Sequence of chain 1.B:
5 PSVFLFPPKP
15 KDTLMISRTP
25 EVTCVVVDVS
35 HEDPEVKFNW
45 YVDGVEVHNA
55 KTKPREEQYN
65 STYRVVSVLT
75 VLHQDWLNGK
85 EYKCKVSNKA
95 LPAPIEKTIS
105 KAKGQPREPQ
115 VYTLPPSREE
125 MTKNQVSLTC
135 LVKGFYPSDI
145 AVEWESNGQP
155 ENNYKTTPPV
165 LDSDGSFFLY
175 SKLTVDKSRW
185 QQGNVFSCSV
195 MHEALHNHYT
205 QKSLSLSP

Binding-site contacts:
Ligand atom C2 contacts residue PHE10 of chain 1.B at 3.6 Å (hydrophobic).
Ligand atom O4 contacts residue PHE8 of chain 1.B at 3.0 Å.
Ligand atom C5 contacts residue PHE10 of chain 1.B at 3.5 Å (hydrophobic).
Ligand atom O7 contacts residue ARG68 of chain 1.B at 2.8 Å (salt-bridge).
Ligand atom O6 contacts residue PHE10 of chain 1.B at 3.7 Å.
Ligand atom C6 contacts residue PHE10 of chain 1.B at 3.4 Å (hydrophobic).
Ligand atom C1 contacts residue PHE10 of chain 1.B at 3.4 Å (hydrophobic).
Ligand atom C6 contacts residue THR27 of chain 1.B at 3.7 Å.
Ligand atom O5 contacts residue ASN64 of chain 1.B at 2.5 Å (h-bond).
Ligand atom O4 contacts residue LYS13 of chain 1.B at 3.4 Å (salt-bridge).
Ligand atom N2 contacts residue PHE10 of chain 1.B at 3.6 Å.
Ligand atom O6 contacts residue VAL31 of chain 1.B at 3.5 Å.
Ligand atom C3 contacts residue ASP32 of chain 1.B at 3.8 Å.
Ligand atom C6 contacts residue PHE8 of chain 1.B at 3.5 Å (hydrophobic).
Ligand atom C7 contacts residue ASP32 of chain 1.B at 3.1 Å.
Ligand atom C8 contacts residue ARG68 of chain 1.B at 3.9 Å.
Ligand atom C4 contacts residue PHE8 of chain 1.B at 3.5 Å (hydrophobic).
Ligand atom C3 contacts residue ASN64 of chain 1.B at 3.4 Å.
Ligand atom C5 contacts residue ASN64 of chain 1.B at 3.7 Å.
Ligand atom N2 contacts residue ASP32 of chain 1.B at 2.6 Å (salt-bridge).
Ligand atom O3 contacts residue ASP32 of chain 1.B at 3.7 Å.
Ligand atom O3 contacts residue VAL31 of chain 1.B at 3.4 Å.
Ligand atom O6 contacts residue PHE8 of chain 1.B at 3.1 Å.
Ligand atom O4 contacts residue PHE10 of chain 1.B at 3.4 Å.
Ligand atom C3 contacts residue PHE8 of chain 1.B at 3.8 Å (hydrophobic).
Ligand atom C5 contacts residue PHE10 of chain 1.B at 3.8 Å (hydrophobic).
Ligand atom C1 contacts residue PHE8 of chain 1.B at 3.4 Å (hydrophobic).
Ligand atom O4 contacts residue THR27 of chain 1.B at 3.7 Å.
Ligand atom C2 contacts residue ASN64 of chain 1.B at 2.0 Å.
Ligand atom C7 contacts residue ARG68 of chain 1.B at 3.6 Å.
Ligand atom C2 contacts residue ASP32 of chain 1.B at 3.7 Å.
Ligand atom O7 contacts residue ASP32 of chain 1.B at 2.6 Å (salt-bridge).
Ligand atom C1 contacts residue ASN64 of chain 1.B at 1.4 Å.
Ligand atom C4 contacts residue LYS13 of chain 1.B at 3.7 Å.
Ligand atom N2 contacts residue ASN64 of chain 1.B at 2.3 Å (h-bond).
Ligand atom C3 contacts residue VAL31 of chain 1.B at 3.5 Å (hydrophobic).
Ligand atom C7 contacts residue ASN64 of chain 1.B at 3.1 Å.
Ligand atom C1 contacts residue PHE10 of chain 1.B at 3.7 Å (hydrophobic).
Ligand atom O3 contacts residue LYS13 of chain 1.B at 3.1 Å.
Ligand atom C8 contacts residue ASN64 of chain 1.B at 3.6 Å.

A protein and the small-molecule ligand that binds it are described below.
Small molecule (SMILES): CC(=O)N[C@H]1[C@H](O[C@H]2[C@H](O)[C@@H](NC(C)=O)CO[C@@H]2CO[C@@H]2O[C@@H](C)[C@@H](O)[C@@H](O)[C@@H]2O)O[C@H](CO)[C@@H](O[C@@H]2O[C@H](CO[C@H]3O[C@H](CO)[C@@H](O)[C@H](O)[C@@H]3O[C@@H]3O[C@H](CO)[C@@H](O)[C@H](O)[C@H]3NC(C)=O)[C@@H](O)[C@H](O[C@H]3O[C@H](CO)[C@@H](O)[C@H](O)[C@@H]3O[C@@H]3O[C@H](CO)[C@@H](O)[C@H](O)[C@H]3NC(C)=O)[C@@H]2O)[C@@H]1O